Sequence of chain 1.D:
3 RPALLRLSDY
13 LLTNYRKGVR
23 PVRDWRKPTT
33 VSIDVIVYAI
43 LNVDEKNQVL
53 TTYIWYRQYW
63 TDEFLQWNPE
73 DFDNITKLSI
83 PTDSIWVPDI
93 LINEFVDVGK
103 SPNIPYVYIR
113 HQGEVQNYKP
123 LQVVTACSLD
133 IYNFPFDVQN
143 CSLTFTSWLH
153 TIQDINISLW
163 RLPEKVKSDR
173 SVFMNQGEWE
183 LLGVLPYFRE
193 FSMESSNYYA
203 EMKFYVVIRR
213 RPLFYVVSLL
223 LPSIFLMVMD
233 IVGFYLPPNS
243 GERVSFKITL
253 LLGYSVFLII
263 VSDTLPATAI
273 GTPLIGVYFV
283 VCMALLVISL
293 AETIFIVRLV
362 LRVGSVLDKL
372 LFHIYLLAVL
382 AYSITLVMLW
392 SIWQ

Binding-site contacts:
Ligand atom C8 contacts residue GLU72 of chain 1.D at 2.9 Å.
Ligand atom O5 contacts residue ASN76 of chain 1.D at 2.3 Å (h-bond).
Ligand atom C4 contacts residue ASN76 of chain 1.D at 4.2 Å.
Ligand atom N2 contacts residue ASN76 of chain 1.D at 3.0 Å (h-bond).
Ligand atom C1 contacts residue ASN76 of chain 1.D at 1.4 Å.
Ligand atom C7 contacts residue GLU72 of chain 1.D at 4.2 Å.
Ligand atom C7 contacts residue ASN76 of chain 1.D at 4.1 Å.
Ligand atom C3 contacts residue ASN76 of chain 1.D at 3.8 Å.
Ligand atom N2 contacts residue GLU72 of chain 1.D at 3.5 Å (salt-bridge).
Ligand atom C2 contacts residue ASN76 of chain 1.D at 2.5 Å.
Ligand atom C5 contacts residue ASN76 of chain 1.D at 3.6 Å.

The small molecule below binds the protein below.
Small molecule (SMILES): CC(=O)N[C@@H]1[C@@H](O)[C@H](O)[C@@H](CO)O[C@H]1O